Sequence of chain 1.A:
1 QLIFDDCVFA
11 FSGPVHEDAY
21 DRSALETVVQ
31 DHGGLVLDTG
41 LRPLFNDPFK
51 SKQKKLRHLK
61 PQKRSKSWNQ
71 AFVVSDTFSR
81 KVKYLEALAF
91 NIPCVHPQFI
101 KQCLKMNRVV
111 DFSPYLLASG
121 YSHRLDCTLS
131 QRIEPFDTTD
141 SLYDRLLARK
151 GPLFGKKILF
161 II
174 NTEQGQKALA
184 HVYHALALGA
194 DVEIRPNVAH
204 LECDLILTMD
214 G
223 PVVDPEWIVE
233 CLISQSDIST

Binding-site contacts:
Ligand atom O contacts residue LYS81 of chain 1.A at 3.4 Å.
Ligand atom CG contacts residue LYS81 of chain 1.A at 3.0 Å.
Ligand atom O3P contacts residue TYR84 of chain 1.A at 4.2 Å.
Ligand atom OG contacts residue LYS81 of chain 1.A at 3.3 Å.
Ligand atom P contacts residue LYS83 of chain 1.A at 3.9 Å.
Ligand atom O3P contacts residue VAL82 of chain 1.A at 4.2 Å.
Ligand atom N contacts residue ARG80 of chain 1.A at 4.0 Å.
Ligand atom O3P contacts residue GLY13 of chain 1.A at 4.2 Å.
Ligand atom O2P contacts residue LYS83 of chain 1.A at 3.1 Å.
Ligand atom CD1 contacts residue ARG80 of chain 1.A at 4.0 Å.
Ligand atom N contacts residue ARG80 of chain 1.A at 3.8 Å.
Ligand atom O1P contacts residue LYS83 of chain 1.A at 4.3 Å.
Ligand atom O2P contacts residue VAL82 of chain 1.A at 4.2 Å.
Ligand atom O1P contacts residue ARG22 of chain 1.A at 3.4 Å (salt-bridge).
Ligand atom CD2 contacts residue VAL231 of chain 1.A at 4.1 Å (hydrophobic).
Ligand atom CD contacts residue LYS81 of chain 1.A at 3.5 Å.
Ligand atom O1P contacts residue PHE11 of chain 1.A at 4.0 Å.
Ligand atom O3P contacts residue SER12 of chain 1.A at 2.3 Å (h-bond).
Ligand atom OE2 contacts residue LYS81 of chain 1.A at 3.6 Å (salt-bridge).
Ligand atom O1P contacts residue GLY13 of chain 1.A at 3.3 Å (h-bond).
Ligand atom N contacts residue LYS81 of chain 1.A at 4.0 Å.
Ligand atom CB contacts residue ARG80 of chain 1.A at 3.6 Å.
Ligand atom C contacts residue LYS81 of chain 1.A at 4.1 Å.
Ligand atom CB contacts residue VAL82 of chain 1.A at 3.7 Å (hydrophobic).
Ligand atom O3P contacts residue LYS83 of chain 1.A at 3.1 Å.
Ligand atom O contacts residue ARG80 of chain 1.A at 4.1 Å.
Ligand atom O contacts residue VAL82 of chain 1.A at 2.8 Å (h-bond).
Ligand atom C contacts residue VAL82 of chain 1.A at 3.9 Å (hydrophobic).
Ligand atom OE1 contacts residue LYS81 of chain 1.A at 3.9 Å.
Ligand atom P contacts residue SER12 of chain 1.A at 3.5 Å.
Ligand atom OE2 contacts residue SER79 of chain 1.A at 4.2 Å.
Ligand atom OE1 contacts residue SER79 of chain 1.A at 3.9 Å.
Ligand atom P contacts residue LYS81 of chain 1.A at 4.0 Å.
Ligand atom OE1 contacts residue ARG80 of chain 1.A at 3.3 Å (salt-bridge).
Ligand atom O3P contacts residue LYS81 of chain 1.A at 3.3 Å.
Ligand atom P contacts residue GLY13 of chain 1.A at 4.3 Å.
Ligand atom CB contacts residue LYS81 of chain 1.A at 4.0 Å.
Ligand atom O1P contacts residue SER12 of chain 1.A at 3.5 Å.
Ligand atom CA contacts residue LYS81 of chain 1.A at 4.2 Å.
Ligand atom CA contacts residue ARG80 of chain 1.A at 4.1 Å.

The small molecule below binds the protein below.
Small molecule (SMILES): CC(C)C[C@H](NC(=O)[C@H](CCC(=O)O)NC(=O)[C@H](CCC(N)=O)NC(=O)[C@@H](N)COP(=O)(O)O)C(=O)O